Binding-site contacts:
Ligand atom CB contacts residue A2G1 of chain 1.M at 2.5 Å.
Ligand atom NE contacts residue EDO1 of chain 1.L at 4.0 Å.
Ligand atom N contacts residue A2G1 of chain 1.M at 4.2 Å.
Ligand atom NE contacts residue ARG80 of chain 1.A at 3.5 Å (salt-bridge).
Ligand atom CG contacts residue TYR232 of chain 1.A at 4.2 Å (hydrophobic).
Ligand atom CG contacts residue UDP1 of chain 1.E at 3.2 Å.
Ligand atom CG contacts residue TYR141 of chain 1.A at 3.5 Å (hydrophobic).
Ligand atom CB contacts residue TYR232 of chain 1.A at 3.9 Å (hydrophobic).
Ligand atom C contacts residue TRP228 of chain 1.A at 4.1 Å (hydrophobic).
Ligand atom CB contacts residue UDP1 of chain 1.E at 4.0 Å.
Ligand atom CD contacts residue ARG80 of chain 1.A at 3.7 Å.
Ligand atom N contacts residue A2G1 of chain 1.M at 3.8 Å.
Ligand atom CD contacts residue TYR141 of chain 1.A at 2.7 Å (hydrophobic).
Ligand atom CZ contacts residue ARG80 of chain 1.A at 3.6 Å.
Ligand atom C contacts residue A2G1 of chain 1.M at 4.2 Å.
Ligand atom CD contacts residue EDO1 of chain 1.L at 3.9 Å.
Ligand atom O contacts residue TRP228 of chain 1.A at 3.4 Å (h-bond).
Ligand atom CB contacts residue TRP228 of chain 1.A at 3.6 Å (hydrophobic).
Ligand atom O contacts residue A2G1 of chain 1.M at 2.7 Å (h-bond).
Ligand atom OG1 contacts residue A2G1 of chain 1.M at 1.4 Å.
Ligand atom CD contacts residue A2G1 of chain 1.M at 4.0 Å.
Ligand atom CA contacts residue A2G1 of chain 1.M at 4.0 Å.
Ligand atom NH1 contacts residue ARG80 of chain 1.A at 3.3 Å.
Ligand atom CD contacts residue TYR253 of chain 1.A at 3.1 Å (hydrophobic).
Ligand atom N contacts residue TYR141 of chain 1.A at 3.9 Å.
Ligand atom CD contacts residue TYR232 of chain 1.A at 4.1 Å (hydrophobic).
Ligand atom CG contacts residue EDO1 of chain 1.L at 3.5 Å.
Ligand atom CA contacts residue TYR253 of chain 1.A at 3.9 Å (hydrophobic).
Ligand atom CG2 contacts residue TYR232 of chain 1.A at 3.4 Å (hydrophobic).
Ligand atom C contacts residue A2G1 of chain 1.M at 3.6 Å.
Ligand atom CA contacts residue A2G1 of chain 1.M at 3.8 Å.
Ligand atom CG2 contacts residue TRP228 of chain 1.A at 3.7 Å (hydrophobic).
Ligand atom CA contacts residue TRP228 of chain 1.A at 4.2 Å (hydrophobic).
Ligand atom CG2 contacts residue A2G1 of chain 1.M at 3.0 Å.
Ligand atom O contacts residue A2G1 of chain 1.M at 4.1 Å.
Ligand atom CB contacts residue EDO1 of chain 1.L at 3.8 Å.
Ligand atom CG contacts residue EDO1 of chain 1.L at 4.0 Å.
Ligand atom CB contacts residue A2G1 of chain 1.M at 4.2 Å.
Ligand atom N contacts residue TYR253 of chain 1.A at 4.1 Å.
Ligand atom O contacts residue TYR232 of chain 1.A at 4.2 Å.

The small molecule below binds the protein below.
Small molecule (SMILES): C[C@@H](O)[C@H](NC(=O)[C@H](CC(=O)O)NC(=O)[C@@H]1CCCN1C=O)C(=O)N[C@@H](CCCN=C(N)N)C(=O)N1CCC[C@H]1C(N)=O

Sequence of chain 1.A:
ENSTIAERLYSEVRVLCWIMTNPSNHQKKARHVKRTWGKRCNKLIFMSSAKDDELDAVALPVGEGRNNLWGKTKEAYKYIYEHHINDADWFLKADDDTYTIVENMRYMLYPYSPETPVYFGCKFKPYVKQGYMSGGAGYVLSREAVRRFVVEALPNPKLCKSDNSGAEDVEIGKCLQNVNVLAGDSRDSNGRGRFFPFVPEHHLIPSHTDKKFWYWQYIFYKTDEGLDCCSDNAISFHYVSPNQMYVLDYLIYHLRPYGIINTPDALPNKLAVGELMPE